Sequence of chain 2.A:
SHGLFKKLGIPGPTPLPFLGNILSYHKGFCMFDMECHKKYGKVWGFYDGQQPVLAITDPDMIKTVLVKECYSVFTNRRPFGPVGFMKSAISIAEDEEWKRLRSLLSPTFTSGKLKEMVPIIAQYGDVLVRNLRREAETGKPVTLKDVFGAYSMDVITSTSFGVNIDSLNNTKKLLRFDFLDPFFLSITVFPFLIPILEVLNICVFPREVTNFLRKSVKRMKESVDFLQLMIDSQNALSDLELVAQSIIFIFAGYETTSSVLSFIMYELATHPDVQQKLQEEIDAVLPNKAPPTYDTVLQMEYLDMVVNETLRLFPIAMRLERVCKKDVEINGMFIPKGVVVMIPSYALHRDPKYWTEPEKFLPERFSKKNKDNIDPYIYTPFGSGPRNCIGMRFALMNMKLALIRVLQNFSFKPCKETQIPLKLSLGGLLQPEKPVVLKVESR

Binding-site contacts:
Ligand atom C31 contacts residue PHE88 of chain 2.A at 3.5 Å (hydrophobic).
Ligand atom C35 contacts residue ILE281 of chain 2.A at 3.6 Å (hydrophobic).
Ligand atom N27 contacts residue HEM1 of chain 2.C at 2.8 Å.
Ligand atom C18 contacts residue ALA350 of chain 2.A at 3.7 Å (hydrophobic).
Ligand atom C18 contacts residue ARG352 of chain 2.A at 3.4 Å.
Ligand atom O21 contacts residue SER99 of chain 2.A at 3.0 Å.
Ligand atom C36 contacts residue ILE281 of chain 2.A at 3.3 Å (hydrophobic).
Ligand atom C26 contacts residue HEM1 of chain 2.C at 3.2 Å.
Ligand atom C35 contacts residue ILE100 of chain 2.A at 3.3 Å (hydrophobic).
Ligand atom N22 contacts residue SER99 of chain 2.A at 3.9 Å.
Ligand atom C04 contacts residue PHE195 of chain 2.A at 3.5 Å (hydrophobic).
Ligand atom C40 contacts residue PHE193 of chain 2.A at 3.6 Å (hydrophobic).
Ligand atom C35 contacts residue PHE221 of chain 2.A at 3.7 Å (hydrophobic).
Ligand atom C41 contacts residue PHE193 of chain 2.A at 3.1 Å (hydrophobic).
Ligand atom C34 contacts residue ILE100 of chain 2.A at 3.6 Å (hydrophobic).
Ligand atom C26 contacts residue ALA285 of chain 2.A at 3.6 Å (hydrophobic).
Ligand atom C23 contacts residue SER99 of chain 2.A at 3.4 Å.
Ligand atom N08 contacts residue PHE88 of chain 2.A at 3.7 Å.
Ligand atom O21 contacts residue ARG85 of chain 2.A at 3.8 Å.
Ligand atom C34 contacts residue PHE221 of chain 2.A at 3.8 Å (hydrophobic).
Ligand atom C16 contacts residue ALA350 of chain 2.A at 3.7 Å (hydrophobic).
Ligand atom C28 contacts residue THR289 of chain 2.A at 3.4 Å.
Ligand atom C25 contacts residue ALA285 of chain 2.A at 3.6 Å (hydrophobic).
Ligand atom C40 contacts residue PHE284 of chain 2.A at 3.3 Å (hydrophobic).
Ligand atom C17 contacts residue ILE349 of chain 2.A at 3.6 Å (hydrophobic).
Ligand atom C01 contacts residue PHE195 of chain 2.A at 3.7 Å (hydrophobic).
Ligand atom C39 contacts residue PHE284 of chain 2.A at 3.5 Å (hydrophobic).
Ligand atom O21 contacts residue HEM1 of chain 2.C at 3.8 Å.
Ligand atom C06 contacts residue PHE193 of chain 2.A at 3.5 Å (hydrophobic).
Ligand atom C37 contacts residue ILE281 of chain 2.A at 3.7 Å (hydrophobic).
Ligand atom O07 contacts residue PHE193 of chain 2.A at 3.0 Å.
Ligand atom C01 contacts residue PHE193 of chain 2.A at 3.9 Å (hydrophobic).
Ligand atom C20 contacts residue SER99 of chain 2.A at 3.9 Å.
Ligand atom C36 contacts residue MET94 of chain 2.A at 3.4 Å (hydrophobic).
Ligand atom C29 contacts residue THR289 of chain 2.A at 3.5 Å.
Ligand atom C23 contacts residue ILE281 of chain 2.A at 3.8 Å (hydrophobic).
Ligand atom C30 contacts residue PHE284 of chain 2.A at 3.5 Å (hydrophobic).
Ligand atom O05 contacts residue PHE195 of chain 2.A at 3.9 Å.
Ligand atom C16 contacts residue ILE349 of chain 2.A at 3.2 Å (hydrophobic).
Ligand atom C17 contacts residue ALA350 of chain 2.A at 3.1 Å (hydrophobic).

The protein below binds the small molecule below.
Small molecule (SMILES): CC(C)(C)OC(=O)N[C@@H](CS[C@@H](Cc1ccccc1)C(=O)NCCc1cccnc1)Cc1cccc2ccccc12